A small-molecule ligand and the protein it binds are described below.
Small molecule (SMILES): CC(C)(C)c1ccc(N(C(=O)c2c[nH]cn2)[C@@H](C(=O)NC2CCCCC2)c2cccnc2)cc1

Sequence of chain 1.A:
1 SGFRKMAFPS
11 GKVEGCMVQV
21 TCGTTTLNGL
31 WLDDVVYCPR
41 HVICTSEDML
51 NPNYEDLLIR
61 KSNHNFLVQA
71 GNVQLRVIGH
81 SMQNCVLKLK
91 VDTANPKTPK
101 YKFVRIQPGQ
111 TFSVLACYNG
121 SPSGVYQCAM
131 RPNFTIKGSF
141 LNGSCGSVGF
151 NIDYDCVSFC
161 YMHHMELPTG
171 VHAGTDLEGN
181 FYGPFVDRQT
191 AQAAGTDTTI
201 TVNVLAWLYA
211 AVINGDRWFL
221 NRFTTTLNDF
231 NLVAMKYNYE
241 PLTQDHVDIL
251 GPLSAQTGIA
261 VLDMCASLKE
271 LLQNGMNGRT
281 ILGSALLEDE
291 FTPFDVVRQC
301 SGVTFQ

Binding-site contacts:
Ligand atom C31 contacts residue HIS41 of chain 1.A at 3.7 Å.
Ligand atom C15 contacts residue ASN142 of chain 1.A at 3.3 Å.
Ligand atom C14 contacts residue ASN142 of chain 1.A at 4.0 Å.
Ligand atom C17 contacts residue PHE140 of chain 1.A at 3.5 Å (hydrophobic).
Ligand atom C29 contacts residue CYS145 of chain 1.A at 3.8 Å (hydrophobic).
Ligand atom C29 contacts residue HIS164 of chain 1.A at 3.3 Å.
Ligand atom C33 contacts residue THR26 of chain 1.A at 3.5 Å.
Ligand atom O01 contacts residue GLY143 of chain 1.A at 2.9 Å (h-bond).
Ligand atom N34 contacts residue CYS145 of chain 1.A at 3.9 Å.
Ligand atom C04 contacts residue ASN142 of chain 1.A at 3.9 Å.
Ligand atom C16 contacts residue ASN142 of chain 1.A at 3.7 Å.
Ligand atom C28 contacts residue HIS41 of chain 1.A at 3.7 Å.
Ligand atom N32 contacts residue THR25 of chain 1.A at 3.7 Å.
Ligand atom C31 contacts residue CYS145 of chain 1.A at 3.6 Å (hydrophobic).
Ligand atom C17 contacts residue LEU141 of chain 1.A at 3.5 Å (hydrophobic).
Ligand atom O13 contacts residue MET165 of chain 1.A at 3.5 Å.
Ligand atom C17 contacts residue HIS163 of chain 1.A at 3.9 Å.
Ligand atom C16 contacts residue LEU141 of chain 1.A at 3.5 Å (hydrophobic).
Ligand atom C02 contacts residue GLY143 of chain 1.A at 3.9 Å.
Ligand atom C17 contacts residue SER144 of chain 1.A at 3.6 Å.
Ligand atom C11 contacts residue GLN189 of chain 1.A at 3.8 Å.
Ligand atom C17 contacts residue GLU166 of chain 1.A at 3.7 Å.
Ligand atom C10 contacts residue GLN189 of chain 1.A at 3.5 Å.
Ligand atom C28 contacts residue HIS164 of chain 1.A at 3.6 Å.
Ligand atom C30 contacts residue CYS145 of chain 1.A at 3.4 Å (hydrophobic).
Ligand atom N18 contacts residue SER144 of chain 1.A at 3.5 Å (h-bond).
Ligand atom O01 contacts residue ASN142 of chain 1.A at 3.2 Å.
Ligand atom C07 contacts residue GLU166 of chain 1.A at 3.8 Å.
Ligand atom N18 contacts residue HIS163 of chain 1.A at 3.0 Å (h-bond).
Ligand atom N18 contacts residue LEU141 of chain 1.A at 4.0 Å.
Ligand atom C25 contacts residue GLN189 of chain 1.A at 3.9 Å.
Ligand atom C19 contacts residue HIS163 of chain 1.A at 3.8 Å.
Ligand atom O13 contacts residue GLU166 of chain 1.A at 3.0 Å (salt-bridge).
Ligand atom C26 contacts residue HIS41 of chain 1.A at 3.8 Å.
Ligand atom C29 contacts residue HIS41 of chain 1.A at 4.0 Å.
Ligand atom C16 contacts residue GLU166 of chain 1.A at 3.5 Å.
Ligand atom C16 contacts residue PHE140 of chain 1.A at 3.6 Å (hydrophobic).
Ligand atom N03 contacts residue CYS145 of chain 1.A at 3.8 Å.
Ligand atom N34 contacts residue GLY143 of chain 1.A at 3.3 Å (h-bond).
Ligand atom C02 contacts residue CYS145 of chain 1.A at 3.5 Å (hydrophobic).